This small molecule binds to this protein.
Small molecule (SMILES): CC(=O)N[C@H]1[C@H](O[C@H]2[C@H](O)[C@@H](NC(C)=O)CO[C@@H]2CO)O[C@H](CO)[C@@H](O)[C@@H]1O

Sequence of chain 8.C:
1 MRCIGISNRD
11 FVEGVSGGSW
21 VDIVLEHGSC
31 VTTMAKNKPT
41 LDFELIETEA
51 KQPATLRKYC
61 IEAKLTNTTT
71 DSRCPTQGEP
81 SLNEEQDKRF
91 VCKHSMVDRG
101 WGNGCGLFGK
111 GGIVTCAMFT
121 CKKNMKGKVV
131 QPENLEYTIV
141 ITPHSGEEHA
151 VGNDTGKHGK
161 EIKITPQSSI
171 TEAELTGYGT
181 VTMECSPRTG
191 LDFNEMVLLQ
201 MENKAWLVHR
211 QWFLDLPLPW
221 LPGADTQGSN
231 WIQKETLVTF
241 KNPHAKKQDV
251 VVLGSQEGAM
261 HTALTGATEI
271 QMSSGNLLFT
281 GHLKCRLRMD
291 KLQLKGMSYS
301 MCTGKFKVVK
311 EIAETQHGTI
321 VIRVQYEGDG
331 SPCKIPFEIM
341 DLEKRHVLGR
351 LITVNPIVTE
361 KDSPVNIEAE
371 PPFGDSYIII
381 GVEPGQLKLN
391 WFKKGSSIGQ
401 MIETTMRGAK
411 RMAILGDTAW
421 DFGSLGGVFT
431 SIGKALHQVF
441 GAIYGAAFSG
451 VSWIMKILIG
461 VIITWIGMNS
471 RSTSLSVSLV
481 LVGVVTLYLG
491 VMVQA

Binding-site contacts:
Ligand atom C3 contacts residue ASN153 of chain 8.E at 3.8 Å.
Ligand atom N2 contacts residue ASN153 of chain 8.E at 2.9 Å (h-bond).
Ligand atom O3 contacts residue HIS149 of chain 8.E at 4.2 Å.
Ligand atom O6 contacts residue ASN153 of chain 8.E at 4.5 Å.
Ligand atom C5 contacts residue HIS149 of chain 8.E at 4.4 Å.
Ligand atom C8 contacts residue GLY102 of chain 8.C at 3.3 Å.
Ligand atom O5 contacts residue THR155 of chain 8.E at 4.3 Å.
Ligand atom C1 contacts residue HIS149 of chain 8.E at 3.6 Å.
Ligand atom O6 contacts residue HIS158 of chain 8.E at 2.8 Å (h-bond).
Ligand atom C6 contacts residue HIS149 of chain 8.E at 4.2 Å.
Ligand atom O5 contacts residue HIS149 of chain 8.E at 3.5 Å (h-bond).
Ligand atom O5 contacts residue HIS158 of chain 8.E at 3.1 Å (h-bond).
Ligand atom C3 contacts residue HIS149 of chain 8.E at 4.5 Å.
Ligand atom O6 contacts residue HIS149 of chain 8.E at 3.0 Å (h-bond).
Ligand atom C5 contacts residue ASN153 of chain 8.E at 3.6 Å.
Ligand atom C7 contacts residue HIS149 of chain 8.E at 4.5 Å.
Ligand atom O5 contacts residue ASN153 of chain 8.E at 2.3 Å (h-bond).
Ligand atom C7 contacts residue ASN153 of chain 8.E at 3.3 Å.
Ligand atom C5 contacts residue HIS158 of chain 8.E at 4.2 Å.
Ligand atom O6 contacts residue GLY156 of chain 8.E at 4.5 Å.
Ligand atom C1 contacts residue HIS158 of chain 8.E at 3.9 Å.
Ligand atom C1 contacts residue ASN153 of chain 8.E at 1.4 Å.
Ligand atom C2 contacts residue HIS149 of chain 8.E at 3.7 Å.
Ligand atom C4 contacts residue HIS149 of chain 8.E at 4.4 Å.
Ligand atom C4 contacts residue ASN153 of chain 8.E at 4.2 Å.
Ligand atom O7 contacts residue ASN153 of chain 8.E at 3.3 Å (h-bond).
Ligand atom C2 contacts residue ASN153 of chain 8.E at 2.4 Å.
Ligand atom O7 contacts residue HIS149 of chain 8.E at 3.6 Å.
Ligand atom C1 contacts residue THR155 of chain 8.E at 4.0 Å.
Ligand atom C6 contacts residue HIS158 of chain 8.E at 4.0 Å.
Ligand atom C8 contacts residue ASN153 of chain 8.E at 4.0 Å.

Sequence of chain 8.E:
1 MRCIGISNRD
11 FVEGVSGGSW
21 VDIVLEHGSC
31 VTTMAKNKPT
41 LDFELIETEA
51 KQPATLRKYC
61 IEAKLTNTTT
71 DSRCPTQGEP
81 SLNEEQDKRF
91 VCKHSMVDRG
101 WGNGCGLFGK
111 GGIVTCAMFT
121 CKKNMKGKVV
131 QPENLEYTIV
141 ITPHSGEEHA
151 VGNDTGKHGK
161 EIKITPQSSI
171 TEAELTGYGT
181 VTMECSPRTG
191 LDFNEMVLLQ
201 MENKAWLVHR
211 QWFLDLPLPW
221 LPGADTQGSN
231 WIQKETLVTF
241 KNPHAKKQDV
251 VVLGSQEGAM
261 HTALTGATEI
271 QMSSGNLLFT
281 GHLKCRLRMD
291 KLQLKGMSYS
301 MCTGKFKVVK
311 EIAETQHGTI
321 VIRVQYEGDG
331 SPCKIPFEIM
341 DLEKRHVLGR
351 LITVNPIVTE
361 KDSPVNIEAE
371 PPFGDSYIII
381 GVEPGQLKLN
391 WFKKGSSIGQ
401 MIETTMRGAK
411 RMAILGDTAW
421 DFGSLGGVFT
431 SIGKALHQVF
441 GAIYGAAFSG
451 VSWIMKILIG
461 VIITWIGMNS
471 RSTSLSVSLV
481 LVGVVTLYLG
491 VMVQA